Sequence of chain 3.A:
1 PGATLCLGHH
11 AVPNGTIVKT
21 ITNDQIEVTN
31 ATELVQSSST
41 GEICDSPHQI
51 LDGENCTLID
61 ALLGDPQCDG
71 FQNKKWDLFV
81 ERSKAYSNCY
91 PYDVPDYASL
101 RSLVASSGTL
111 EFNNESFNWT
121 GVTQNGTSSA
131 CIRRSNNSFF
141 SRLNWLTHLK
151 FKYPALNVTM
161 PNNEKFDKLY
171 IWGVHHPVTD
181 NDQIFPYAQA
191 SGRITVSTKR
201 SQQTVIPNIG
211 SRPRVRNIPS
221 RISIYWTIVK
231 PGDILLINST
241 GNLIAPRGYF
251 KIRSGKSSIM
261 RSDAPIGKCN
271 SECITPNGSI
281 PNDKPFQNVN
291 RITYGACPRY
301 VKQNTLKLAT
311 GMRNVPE

This small molecule binds to this protein.
Small molecule (SMILES): CC(=O)N[C@H]1[C@H](O[C@H]2[C@H](O)[C@@H](NC(C)=O)CO[C@@H]2CO)O[C@H](CO)[C@@H](O)[C@@H]1O

Sequence of chain 2.A:
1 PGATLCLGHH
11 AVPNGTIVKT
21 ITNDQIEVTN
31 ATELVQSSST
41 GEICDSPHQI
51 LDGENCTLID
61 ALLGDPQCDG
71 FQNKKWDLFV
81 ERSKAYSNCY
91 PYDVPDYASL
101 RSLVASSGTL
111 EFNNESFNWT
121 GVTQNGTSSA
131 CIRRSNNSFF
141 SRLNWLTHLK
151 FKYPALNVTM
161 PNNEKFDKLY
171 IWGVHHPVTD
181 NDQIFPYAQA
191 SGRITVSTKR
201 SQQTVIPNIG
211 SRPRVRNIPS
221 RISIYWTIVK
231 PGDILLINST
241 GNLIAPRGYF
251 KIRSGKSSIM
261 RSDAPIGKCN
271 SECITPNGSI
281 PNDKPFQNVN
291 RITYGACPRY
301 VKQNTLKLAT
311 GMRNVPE

Binding-site contacts:
Ligand atom C3 contacts residue SER211 of chain 3.A at 4.1 Å.
Ligand atom C2 contacts residue SER211 of chain 3.A at 4.3 Å.
Ligand atom N2 contacts residue ASN157 of chain 2.A at 3.0 Å (h-bond).
Ligand atom O5 contacts residue ASN157 of chain 2.A at 2.3 Å (h-bond).
Ligand atom C5 contacts residue ASN157 of chain 2.A at 3.6 Å.
Ligand atom C2 contacts residue ARG214 of chain 3.A at 3.9 Å.
Ligand atom O4 contacts residue ARG214 of chain 3.A at 4.0 Å.
Ligand atom C1 contacts residue ARG214 of chain 3.A at 4.0 Å.
Ligand atom C7 contacts residue SER211 of chain 3.A at 3.8 Å.
Ligand atom C4 contacts residue ASN157 of chain 2.A at 4.2 Å.
Ligand atom C8 contacts residue THR179 of chain 3.A at 3.4 Å.
Ligand atom N2 contacts residue SER211 of chain 3.A at 3.4 Å (h-bond).
Ligand atom C1 contacts residue ASN157 of chain 2.A at 1.4 Å.
Ligand atom C7 contacts residue ASN157 of chain 2.A at 3.8 Å.
Ligand atom O7 contacts residue ARG214 of chain 3.A at 4.3 Å.
Ligand atom C3 contacts residue ASN157 of chain 2.A at 3.8 Å.
Ligand atom C4 contacts residue ARG214 of chain 3.A at 3.7 Å.
Ligand atom O5 contacts residue ARG214 of chain 3.A at 3.7 Å.
Ligand atom C6 contacts residue ARG214 of chain 3.A at 4.4 Å.
Ligand atom C8 contacts residue SER211 of chain 3.A at 3.5 Å.
Ligand atom O3 contacts residue ARG214 of chain 3.A at 3.9 Å.
Ligand atom C5 contacts residue ARG214 of chain 3.A at 4.1 Å.
Ligand atom C2 contacts residue ASN157 of chain 2.A at 2.5 Å.
Ligand atom O3 contacts residue SER211 of chain 3.A at 4.1 Å.
Ligand atom O5 contacts residue LEU236 of chain 2.A at 4.5 Å.
Ligand atom O7 contacts residue ASN157 of chain 2.A at 4.3 Å.
Ligand atom C3 contacts residue ARG214 of chain 3.A at 4.2 Å.